The small molecule below binds the protein below.
Small molecule (SMILES): O=C(O)C[C@@](O)(C[N+](=O)[O-])C(=O)O

Binding-site contacts:
Ligand atom C3 contacts residue HIS101 of chain 1.A at 3.6 Å.
Ligand atom O7 contacts residue ASP165 of chain 1.A at 3.1 Å (salt-bridge).
Ligand atom N1 contacts residue SER642 of chain 1.A at 3.3 Å (h-bond).
Ligand atom O6 contacts residue ARG447 of chain 1.A at 3.5 Å (salt-bridge).
Ligand atom O1 contacts residue SER166 of chain 1.A at 3.1 Å (h-bond).
Ligand atom N1 contacts residue SER643 of chain 1.A at 3.6 Å.
Ligand atom C5 contacts residue ARG580 of chain 1.A at 3.4 Å.
Ligand atom O5 contacts residue ARG447 of chain 1.A at 3.1 Å (salt-bridge).
Ligand atom N1 contacts residue ASP165 of chain 1.A at 3.5 Å (salt-bridge).
Ligand atom O2 contacts residue ARG447 of chain 1.A at 2.8 Å (salt-bridge).
Ligand atom C2 contacts residue GLN72 of chain 1.A at 3.7 Å.
Ligand atom O3 contacts residue GLN72 of chain 1.A at 2.9 Å (h-bond).
Ligand atom O5 contacts residue ARG452 of chain 1.A at 2.9 Å (salt-bridge).
Ligand atom O6 contacts residue ARG644 of chain 1.A at 3.1 Å (salt-bridge).
Ligand atom C4 contacts residue ILE425 of chain 1.A at 3.7 Å (hydrophobic).
Ligand atom O2 contacts residue SER642 of chain 1.A at 3.4 Å.
Ligand atom O1 contacts residue SER642 of chain 1.A at 3.2 Å (h-bond).
Ligand atom O3 contacts residue ALA74 of chain 1.A at 3.4 Å.
Ligand atom O6 contacts residue ARG452 of chain 1.A at 2.9 Å (salt-bridge).
Ligand atom C6 contacts residue ARG447 of chain 1.A at 3.5 Å.
Ligand atom C5 contacts residue GLN72 of chain 1.A at 3.4 Å.
Ligand atom C6 contacts residue ARG452 of chain 1.A at 3.3 Å.
Ligand atom O3 contacts residue HIS101 of chain 1.A at 3.4 Å.
Ligand atom O4 contacts residue SER642 of chain 1.A at 3.1 Å (h-bond).
Ligand atom C4 contacts residue SER642 of chain 1.A at 3.5 Å.
Ligand atom O5 contacts residue SF41 of chain 1.B at 3.3 Å.
Ligand atom C2 contacts residue SER642 of chain 1.A at 3.5 Å.
Ligand atom O2 contacts residue SER166 of chain 1.A at 2.7 Å (h-bond).
Ligand atom O4 contacts residue THR75 of chain 1.A at 3.6 Å.
Ligand atom O3 contacts residue ARG580 of chain 1.A at 3.1 Å (salt-bridge).
Ligand atom N1 contacts residue SER166 of chain 1.A at 3.3 Å (h-bond).
Ligand atom O1 contacts residue ASP165 of chain 1.A at 3.5 Å.
Ligand atom C5 contacts residue SER642 of chain 1.A at 3.8 Å.
Ligand atom O1 contacts residue SER643 of chain 1.A at 2.7 Å (h-bond).
Ligand atom O7 contacts residue SF41 of chain 1.B at 2.8 Å.
Ligand atom O7 contacts residue HIS101 of chain 1.A at 2.6 Å (h-bond).
Ligand atom C3 contacts residue ASP165 of chain 1.A at 3.7 Å.
Ligand atom C2 contacts residue ASP165 of chain 1.A at 3.0 Å.
Ligand atom O4 contacts residue ARG580 of chain 1.A at 3.3 Å (salt-bridge).
Ligand atom O6 contacts residue SER642 of chain 1.A at 3.0 Å.

Sequence of chain 1.A:
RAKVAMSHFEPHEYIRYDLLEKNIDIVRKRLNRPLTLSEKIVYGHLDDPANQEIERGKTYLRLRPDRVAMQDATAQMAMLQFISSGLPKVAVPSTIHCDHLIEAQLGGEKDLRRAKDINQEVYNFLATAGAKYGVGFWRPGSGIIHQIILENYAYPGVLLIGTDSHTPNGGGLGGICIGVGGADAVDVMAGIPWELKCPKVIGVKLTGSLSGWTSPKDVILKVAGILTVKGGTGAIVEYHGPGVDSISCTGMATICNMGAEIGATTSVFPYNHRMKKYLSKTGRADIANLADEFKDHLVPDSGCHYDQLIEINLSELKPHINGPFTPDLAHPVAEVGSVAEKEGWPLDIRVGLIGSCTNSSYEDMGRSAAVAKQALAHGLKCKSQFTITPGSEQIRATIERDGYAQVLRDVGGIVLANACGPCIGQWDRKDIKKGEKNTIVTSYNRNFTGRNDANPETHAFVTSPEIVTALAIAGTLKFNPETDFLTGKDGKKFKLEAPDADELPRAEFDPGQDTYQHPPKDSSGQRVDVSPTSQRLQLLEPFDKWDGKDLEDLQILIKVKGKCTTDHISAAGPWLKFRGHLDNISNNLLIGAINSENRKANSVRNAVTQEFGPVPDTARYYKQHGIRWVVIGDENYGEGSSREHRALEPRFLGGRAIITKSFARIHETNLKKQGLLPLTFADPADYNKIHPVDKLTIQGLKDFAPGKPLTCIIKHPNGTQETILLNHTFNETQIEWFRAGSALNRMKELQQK